This small molecule binds to this protein.
Small molecule (SMILES): CC(=O)N[C@H]1[C@H](O[C@H]2[C@H](O)[C@@H](NC(C)=O)CO[C@@H]2CO)O[C@H](CO)[C@@H](O)[C@@H]1O

Sequence of chain 1.C:
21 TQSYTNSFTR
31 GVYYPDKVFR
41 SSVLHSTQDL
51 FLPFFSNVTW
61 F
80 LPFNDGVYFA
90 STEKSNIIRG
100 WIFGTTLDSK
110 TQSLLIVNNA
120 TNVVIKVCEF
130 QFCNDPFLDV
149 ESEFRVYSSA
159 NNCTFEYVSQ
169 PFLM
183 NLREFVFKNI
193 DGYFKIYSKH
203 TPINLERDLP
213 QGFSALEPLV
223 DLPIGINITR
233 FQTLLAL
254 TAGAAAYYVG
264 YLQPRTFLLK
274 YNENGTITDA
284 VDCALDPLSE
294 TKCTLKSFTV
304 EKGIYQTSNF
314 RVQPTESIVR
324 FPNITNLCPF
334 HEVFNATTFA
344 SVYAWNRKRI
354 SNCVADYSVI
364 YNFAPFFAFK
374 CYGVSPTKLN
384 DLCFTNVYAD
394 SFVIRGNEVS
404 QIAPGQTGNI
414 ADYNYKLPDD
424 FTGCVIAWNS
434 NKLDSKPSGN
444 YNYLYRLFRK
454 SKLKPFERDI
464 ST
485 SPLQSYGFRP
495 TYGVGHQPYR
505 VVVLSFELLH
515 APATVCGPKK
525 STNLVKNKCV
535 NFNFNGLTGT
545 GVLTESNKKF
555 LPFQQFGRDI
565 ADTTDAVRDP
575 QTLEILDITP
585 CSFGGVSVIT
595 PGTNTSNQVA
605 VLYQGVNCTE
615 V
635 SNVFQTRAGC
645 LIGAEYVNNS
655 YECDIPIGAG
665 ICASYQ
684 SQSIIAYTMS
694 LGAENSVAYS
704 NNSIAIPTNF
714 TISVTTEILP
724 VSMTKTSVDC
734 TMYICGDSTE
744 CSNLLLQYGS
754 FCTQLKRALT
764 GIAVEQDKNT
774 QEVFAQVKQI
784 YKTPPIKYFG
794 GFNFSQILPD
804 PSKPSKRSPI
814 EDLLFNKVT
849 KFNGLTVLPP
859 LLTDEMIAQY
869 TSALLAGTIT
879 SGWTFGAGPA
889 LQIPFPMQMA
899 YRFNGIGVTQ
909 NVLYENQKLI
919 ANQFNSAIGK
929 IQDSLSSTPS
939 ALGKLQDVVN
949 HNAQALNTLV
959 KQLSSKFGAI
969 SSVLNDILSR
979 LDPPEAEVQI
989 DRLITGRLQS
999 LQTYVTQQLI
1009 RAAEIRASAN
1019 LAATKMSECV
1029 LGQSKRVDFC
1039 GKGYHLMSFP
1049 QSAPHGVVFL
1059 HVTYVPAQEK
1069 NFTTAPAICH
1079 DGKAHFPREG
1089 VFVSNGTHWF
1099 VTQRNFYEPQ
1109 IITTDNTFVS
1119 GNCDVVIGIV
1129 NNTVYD

Binding-site contacts:
Ligand atom C8 contacts residue GLN799 of chain 1.C at 4.1 Å.
Ligand atom C1 contacts residue SER798 of chain 1.C at 3.8 Å.
Ligand atom O5 contacts residue ASN796 of chain 1.C at 2.3 Å (h-bond).
Ligand atom C5 contacts residue ASN796 of chain 1.C at 3.6 Å.
Ligand atom C6 contacts residue SER798 of chain 1.C at 3.6 Å.
Ligand atom C5 contacts residue SER798 of chain 1.C at 3.3 Å.
Ligand atom C1 contacts residue ASN796 of chain 1.C at 1.4 Å.
Ligand atom O7 contacts residue ASN796 of chain 1.C at 4.2 Å.
Ligand atom C7 contacts residue ASN796 of chain 1.C at 3.9 Å.
Ligand atom C6 contacts residue ASN796 of chain 1.C at 4.2 Å.
Ligand atom N2 contacts residue ASN796 of chain 1.C at 3.0 Å (h-bond).
Ligand atom O5 contacts residue SER798 of chain 1.C at 3.4 Å (h-bond).
Ligand atom C3 contacts residue ASN796 of chain 1.C at 3.8 Å.
Ligand atom C2 contacts residue ASN796 of chain 1.C at 2.5 Å.
Ligand atom C4 contacts residue ASN796 of chain 1.C at 4.2 Å.
Ligand atom C6 contacts residue GLN799 of chain 1.C at 4.2 Å.